A small-molecule ligand and the protein it binds are described below.
Small molecule (SMILES): CC(=O)N[C@@H]1[C@@H](O)[C@H](O)[C@@H](CO)O[C@H]1O

Sequence of chain 1.A:
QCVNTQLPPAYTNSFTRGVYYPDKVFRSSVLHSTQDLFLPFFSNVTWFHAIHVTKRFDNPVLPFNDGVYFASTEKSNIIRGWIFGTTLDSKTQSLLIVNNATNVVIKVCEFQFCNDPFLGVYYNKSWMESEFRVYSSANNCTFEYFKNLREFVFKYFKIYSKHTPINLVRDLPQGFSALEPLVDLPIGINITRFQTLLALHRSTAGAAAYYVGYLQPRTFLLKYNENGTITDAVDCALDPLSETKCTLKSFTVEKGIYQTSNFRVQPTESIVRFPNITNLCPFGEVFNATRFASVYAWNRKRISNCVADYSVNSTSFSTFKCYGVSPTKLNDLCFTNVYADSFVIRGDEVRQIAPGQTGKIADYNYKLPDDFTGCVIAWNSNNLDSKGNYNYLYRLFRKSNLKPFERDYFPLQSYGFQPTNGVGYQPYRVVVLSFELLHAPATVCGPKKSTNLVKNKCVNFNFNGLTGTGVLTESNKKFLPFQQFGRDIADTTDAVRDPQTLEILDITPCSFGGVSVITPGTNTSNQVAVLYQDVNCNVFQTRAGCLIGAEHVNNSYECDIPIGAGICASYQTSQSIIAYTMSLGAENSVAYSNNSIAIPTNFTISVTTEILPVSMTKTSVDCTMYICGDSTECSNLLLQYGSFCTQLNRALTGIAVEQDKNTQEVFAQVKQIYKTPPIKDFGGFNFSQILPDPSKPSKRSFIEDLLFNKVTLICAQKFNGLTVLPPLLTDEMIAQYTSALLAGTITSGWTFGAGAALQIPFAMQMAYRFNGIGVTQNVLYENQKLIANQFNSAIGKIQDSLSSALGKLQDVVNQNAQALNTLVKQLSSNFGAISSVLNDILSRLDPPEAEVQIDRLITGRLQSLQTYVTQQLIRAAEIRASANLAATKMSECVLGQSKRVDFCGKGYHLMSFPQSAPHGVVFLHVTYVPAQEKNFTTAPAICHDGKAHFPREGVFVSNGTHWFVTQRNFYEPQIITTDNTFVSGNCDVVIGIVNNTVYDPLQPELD

Binding-site contacts:
Ligand atom C4 contacts residue ALA706 of chain 1.C at 4.5 Å (hydrophobic).
Ligand atom C4 contacts residue ASN1074 of chain 1.C at 4.2 Å.
Ligand atom C2 contacts residue ASN1074 of chain 1.C at 2.5 Å.
Ligand atom C3 contacts residue ALA706 of chain 1.C at 4.5 Å (hydrophobic).
Ligand atom O3 contacts residue GLN895 of chain 1.A at 3.1 Å.
Ligand atom O4 contacts residue SER711 of chain 1.C at 3.3 Å (h-bond).
Ligand atom N2 contacts residue LYS1073 of chain 1.C at 3.8 Å.
Ligand atom O4 contacts residue ALA706 of chain 1.C at 3.5 Å (h-bond).
Ligand atom C5 contacts residue SER711 of chain 1.C at 3.8 Å.
Ligand atom C5 contacts residue ASN1074 of chain 1.C at 3.7 Å.
Ligand atom O5 contacts residue ASN1074 of chain 1.C at 2.4 Å (h-bond).
Ligand atom C4 contacts residue SER711 of chain 1.C at 3.7 Å.
Ligand atom C7 contacts residue ASN1074 of chain 1.C at 3.4 Å.
Ligand atom O7 contacts residue LYS1073 of chain 1.C at 3.5 Å (salt-bridge).
Ligand atom N2 contacts residue GLN895 of chain 1.A at 3.5 Å (h-bond).
Ligand atom C2 contacts residue GLN895 of chain 1.A at 4.3 Å.
Ligand atom O7 contacts residue ASN1074 of chain 1.C at 3.0 Å (h-bond).
Ligand atom C8 contacts residue ALA713 of chain 1.C at 4.3 Å (hydrophobic).
Ligand atom C8 contacts residue LYS1073 of chain 1.C at 3.6 Å.
Ligand atom O4 contacts residue SER708 of chain 1.C at 4.0 Å.
Ligand atom C8 contacts residue GLN895 of chain 1.A at 3.6 Å.
Ligand atom C7 contacts residue GLN895 of chain 1.A at 4.2 Å.
Ligand atom C1 contacts residue ASN1074 of chain 1.C at 1.4 Å.
Ligand atom C3 contacts residue ASN1074 of chain 1.C at 3.8 Å.
Ligand atom C3 contacts residue SER711 of chain 1.C at 3.5 Å.
Ligand atom C7 contacts residue LYS1073 of chain 1.C at 3.4 Å.
Ligand atom N2 contacts residue ASN1074 of chain 1.C at 2.9 Å (h-bond).
Ligand atom C3 contacts residue GLN895 of chain 1.A at 3.7 Å.
Ligand atom O3 contacts residue ALA706 of chain 1.C at 3.3 Å.
Ligand atom O3 contacts residue SER711 of chain 1.C at 4.3 Å.

Sequence of chain 1.C:
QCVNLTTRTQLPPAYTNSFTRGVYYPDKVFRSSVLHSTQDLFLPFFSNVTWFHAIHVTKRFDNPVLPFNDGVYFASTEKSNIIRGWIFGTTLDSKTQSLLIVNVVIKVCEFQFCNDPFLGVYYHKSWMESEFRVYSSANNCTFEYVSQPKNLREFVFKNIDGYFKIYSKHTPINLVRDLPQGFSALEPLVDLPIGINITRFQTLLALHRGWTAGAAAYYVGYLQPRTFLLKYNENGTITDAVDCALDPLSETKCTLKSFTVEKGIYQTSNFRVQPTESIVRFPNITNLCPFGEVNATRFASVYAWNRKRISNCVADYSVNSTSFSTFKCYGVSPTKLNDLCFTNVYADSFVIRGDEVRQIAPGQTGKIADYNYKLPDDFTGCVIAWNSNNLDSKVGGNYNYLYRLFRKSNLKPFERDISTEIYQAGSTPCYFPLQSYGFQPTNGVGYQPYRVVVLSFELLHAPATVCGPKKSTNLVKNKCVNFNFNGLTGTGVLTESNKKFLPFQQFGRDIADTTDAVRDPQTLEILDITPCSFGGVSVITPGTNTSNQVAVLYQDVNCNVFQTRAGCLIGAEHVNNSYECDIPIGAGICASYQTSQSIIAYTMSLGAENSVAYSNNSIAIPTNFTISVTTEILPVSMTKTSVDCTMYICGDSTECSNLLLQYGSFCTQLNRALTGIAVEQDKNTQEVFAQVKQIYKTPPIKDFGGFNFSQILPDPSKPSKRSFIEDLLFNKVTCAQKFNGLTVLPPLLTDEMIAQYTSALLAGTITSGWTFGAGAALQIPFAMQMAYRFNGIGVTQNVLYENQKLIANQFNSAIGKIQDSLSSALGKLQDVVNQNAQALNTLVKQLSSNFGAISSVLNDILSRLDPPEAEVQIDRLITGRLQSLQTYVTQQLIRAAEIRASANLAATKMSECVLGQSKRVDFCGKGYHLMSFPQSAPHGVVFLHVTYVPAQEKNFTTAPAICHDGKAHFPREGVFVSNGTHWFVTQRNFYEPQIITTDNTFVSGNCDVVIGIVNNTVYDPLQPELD